A protein and the small-molecule ligand that binds it are described below.
Small molecule (SMILES): CC(=O)N[C@@H]1[C@@H](O)[C@H](O)[C@@H](CO)O[C@H]1O

Sequence of chain 1.C:
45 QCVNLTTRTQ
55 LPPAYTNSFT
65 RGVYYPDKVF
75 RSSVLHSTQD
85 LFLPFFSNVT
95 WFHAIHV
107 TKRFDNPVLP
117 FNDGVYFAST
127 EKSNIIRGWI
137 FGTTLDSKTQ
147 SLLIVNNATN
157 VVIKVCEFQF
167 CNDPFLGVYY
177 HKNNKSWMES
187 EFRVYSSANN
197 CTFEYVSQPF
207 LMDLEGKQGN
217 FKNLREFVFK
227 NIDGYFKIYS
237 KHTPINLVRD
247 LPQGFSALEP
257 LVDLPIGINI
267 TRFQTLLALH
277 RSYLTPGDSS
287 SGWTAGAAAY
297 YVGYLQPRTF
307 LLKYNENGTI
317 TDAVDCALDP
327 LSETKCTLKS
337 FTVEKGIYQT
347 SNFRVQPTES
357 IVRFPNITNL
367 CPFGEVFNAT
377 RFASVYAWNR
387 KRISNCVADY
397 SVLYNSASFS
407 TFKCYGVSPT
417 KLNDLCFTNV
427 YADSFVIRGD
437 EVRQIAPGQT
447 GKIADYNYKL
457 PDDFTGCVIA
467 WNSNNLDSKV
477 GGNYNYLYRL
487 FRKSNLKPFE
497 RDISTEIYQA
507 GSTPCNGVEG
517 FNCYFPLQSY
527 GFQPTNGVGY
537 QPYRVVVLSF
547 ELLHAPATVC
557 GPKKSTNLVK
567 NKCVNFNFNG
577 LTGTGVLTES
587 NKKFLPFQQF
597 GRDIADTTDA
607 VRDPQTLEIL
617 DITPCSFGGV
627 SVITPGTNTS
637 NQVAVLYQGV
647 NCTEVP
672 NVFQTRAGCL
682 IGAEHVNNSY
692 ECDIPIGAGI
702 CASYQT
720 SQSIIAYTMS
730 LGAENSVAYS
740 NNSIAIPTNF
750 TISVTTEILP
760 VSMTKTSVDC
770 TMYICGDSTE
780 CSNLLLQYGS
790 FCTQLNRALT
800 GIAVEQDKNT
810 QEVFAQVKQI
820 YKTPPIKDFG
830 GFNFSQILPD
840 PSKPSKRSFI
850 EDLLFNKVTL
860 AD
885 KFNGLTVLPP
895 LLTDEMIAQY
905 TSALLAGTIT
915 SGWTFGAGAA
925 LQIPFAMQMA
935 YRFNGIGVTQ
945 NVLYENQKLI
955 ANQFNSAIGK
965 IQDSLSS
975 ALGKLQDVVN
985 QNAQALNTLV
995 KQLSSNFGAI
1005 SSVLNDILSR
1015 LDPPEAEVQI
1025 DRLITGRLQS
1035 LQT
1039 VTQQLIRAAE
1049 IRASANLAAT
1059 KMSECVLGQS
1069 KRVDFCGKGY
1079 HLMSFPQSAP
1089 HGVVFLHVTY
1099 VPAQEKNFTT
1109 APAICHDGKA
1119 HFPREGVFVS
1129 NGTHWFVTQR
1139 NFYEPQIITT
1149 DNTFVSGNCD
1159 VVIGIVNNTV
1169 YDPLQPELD

Binding-site contacts:
Ligand atom O7 contacts residue ASN634 of chain 1.C at 3.5 Å (h-bond).
Ligand atom O5 contacts residue ASN634 of chain 1.C at 2.4 Å (h-bond).
Ligand atom C1 contacts residue ASN634 of chain 1.C at 1.4 Å.
Ligand atom C7 contacts residue ASN634 of chain 1.C at 3.4 Å.
Ligand atom C3 contacts residue ASN634 of chain 1.C at 3.8 Å.
Ligand atom C8 contacts residue ASN634 of chain 1.C at 4.4 Å.
Ligand atom C4 contacts residue ASN634 of chain 1.C at 4.2 Å.
Ligand atom C2 contacts residue ASN634 of chain 1.C at 2.5 Å.
Ligand atom N2 contacts residue ASN634 of chain 1.C at 2.9 Å (h-bond).
Ligand atom C5 contacts residue ASN634 of chain 1.C at 3.7 Å.